Binding-site contacts:
Ligand atom O3A contacts residue GLY15 of chain 1.A at 3.2 Å (h-bond).
Ligand atom O2B contacts residue LYS16 of chain 1.A at 3.5 Å (salt-bridge).
Ligand atom O1B contacts residue GLY13 of chain 1.A at 3.5 Å (h-bond).
Ligand atom C8 contacts residue GLY15 of chain 1.A at 3.5 Å.
Ligand atom O6 contacts residue ASN116 of chain 1.A at 3.3 Å (h-bond).
Ligand atom PG contacts residue MG1 of chain 1.F at 3.2 Å.
Ligand atom N3B contacts residue GLY13 of chain 1.A at 3.1 Å (h-bond).
Ligand atom N1 contacts residue ASP119 of chain 1.A at 2.9 Å (salt-bridge).
Ligand atom N3B contacts residue MG1 of chain 1.F at 3.4 Å.
Ligand atom N7 contacts residue ASN116 of chain 1.A at 3.0 Å (h-bond).
Ligand atom O6 contacts residue SER145 of chain 1.A at 3.4 Å.
Ligand atom O3G contacts residue GLY12 of chain 1.A at 3.4 Å.
Ligand atom C6 contacts residue LYS117 of chain 1.A at 3.5 Å.
Ligand atom O1G contacts residue PRO34 of chain 1.A at 3.5 Å.
Ligand atom C2' contacts residue VAL29 of chain 1.A at 3.4 Å (hydrophobic).
Ligand atom O1B contacts residue GLY15 of chain 1.A at 3.0 Å (h-bond).
Ligand atom O3G contacts residue LYS16 of chain 1.A at 2.7 Å (salt-bridge).
Ligand atom O1B contacts residue LYS16 of chain 1.A at 2.8 Å (salt-bridge).
Ligand atom O1B contacts residue VAL14 of chain 1.A at 3.3 Å (h-bond).
Ligand atom O2' contacts residue ASP30 of chain 1.A at 3.0 Å (salt-bridge).
Ligand atom O6 contacts residue ALA146 of chain 1.A at 2.9 Å (h-bond).
Ligand atom N2 contacts residue ASP119 of chain 1.A at 3.0 Å (salt-bridge).
Ligand atom O2' contacts residue VAL29 of chain 1.A at 2.6 Å (h-bond).
Ligand atom C3' contacts residue GLU31 of chain 1.A at 3.4 Å.
Ligand atom O2' contacts residue PHE28 of chain 1.A at 3.2 Å.
Ligand atom O2B contacts residue SER17 of chain 1.A at 2.9 Å (h-bond).
Ligand atom N2 contacts residue LEU120 of chain 1.A at 3.4 Å.
Ligand atom O3G contacts residue GLY60 of chain 1.A at 2.9 Å (h-bond).
Ligand atom O4' contacts residue LYS117 of chain 1.A at 3.2 Å (salt-bridge).
Ligand atom O2B contacts residue MG1 of chain 1.F at 2.2 Å.
Ligand atom O1A contacts residue GLY15 of chain 1.A at 3.3 Å.
Ligand atom O3' contacts residue ASP30 of chain 1.A at 2.9 Å (salt-bridge).
Ligand atom PB contacts residue MG1 of chain 1.F at 3.3 Å.
Ligand atom O2G contacts residue THR35 of chain 1.A at 2.9 Å (h-bond).
Ligand atom O1G contacts residue TYR32 of chain 1.A at 2.7 Å (h-bond).
Ligand atom O1A contacts residue ALA18 of chain 1.A at 2.8 Å (h-bond).
Ligand atom O1A contacts residue SER17 of chain 1.A at 3.3 Å (h-bond).
Ligand atom O6 contacts residue LYS117 of chain 1.A at 3.3 Å.
Ligand atom O2G contacts residue MG1 of chain 1.F at 2.1 Å.
Ligand atom O6 contacts residue ASP119 of chain 1.A at 3.5 Å (salt-bridge).

Sequence of chain 1.A:
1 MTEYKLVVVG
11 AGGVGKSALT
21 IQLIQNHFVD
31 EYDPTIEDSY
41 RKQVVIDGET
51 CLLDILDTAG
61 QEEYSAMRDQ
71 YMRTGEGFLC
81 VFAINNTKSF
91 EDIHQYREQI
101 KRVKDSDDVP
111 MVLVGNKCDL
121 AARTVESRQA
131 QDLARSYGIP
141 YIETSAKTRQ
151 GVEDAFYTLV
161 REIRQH

A protein and the small-molecule ligand that binds it are described below.
Small molecule (SMILES): Nc1nc2c(ncn2[C@@H]2O[C@H](CO[P](=O)(O)O[P](=O)(O)NP(=O)(O)O)[C@@H](O)[C@H]2O)c(=O)[nH]1